Binding-site contacts:
Ligand atom C38 contacts residue GLY246 of chain 1.B at 3.3 Å.
Ligand atom N54 contacts residue GLY50 of chain 1.B at 3.1 Å (h-bond).
Ligand atom C27 contacts residue GLY246 of chain 1.B at 3.7 Å.
Ligand atom O49 contacts residue SER51 of chain 1.B at 3.5 Å.
Ligand atom C60 contacts residue TYR214 of chain 1.B at 3.7 Å (hydrophobic).
Ligand atom C43 contacts residue ARG251 of chain 1.B at 3.3 Å.
Ligand atom C3 contacts residue TYR87 of chain 1.B at 3.7 Å (hydrophobic).
Ligand atom C14 contacts residue PHE124 of chain 1.B at 3.7 Å (hydrophobic).
Ligand atom C43 contacts residue THR88 of chain 1.B at 3.5 Å.
Ligand atom N1 contacts residue THR247 of chain 1.B at 3.7 Å.
Ligand atom C21 contacts residue GLN28 of chain 1.B at 3.7 Å.
Ligand atom C56 contacts residue ASP244 of chain 1.B at 3.5 Å.
Ligand atom O49 contacts residue GLY50 of chain 1.B at 3.6 Å (h-bond).
Ligand atom O41 contacts residue THR88 of chain 1.B at 3.3 Å (h-bond).
Ligand atom C18 contacts residue TRP131 of chain 1.B at 3.5 Å (hydrophobic).
Ligand atom O49 contacts residue TYR87 of chain 1.B at 3.5 Å.
Ligand atom C67 contacts residue THR88 of chain 1.B at 3.5 Å.
Ligand atom C60 contacts residue GLY50 of chain 1.B at 3.4 Å.
Ligand atom O49 contacts residue ASP48 of chain 1.B at 2.6 Å (salt-bridge).
Ligand atom N1 contacts residue GLY246 of chain 1.B at 3.0 Å (h-bond).
Ligand atom C5 contacts residue GLY246 of chain 1.B at 3.6 Å.
Ligand atom N30 contacts residue THR248 of chain 1.B at 3.3 Å (h-bond).
Ligand atom C71 contacts residue TYR87 of chain 1.B at 3.7 Å (hydrophobic).
Ligand atom C5 contacts residue ASP48 of chain 1.B at 3.6 Å.
Ligand atom C16 contacts residue TYR87 of chain 1.B at 3.8 Å (hydrophobic).
Ligand atom C51 contacts residue THR247 of chain 1.B at 3.7 Å.
Ligand atom C51 contacts residue ASP244 of chain 1.B at 3.3 Å.
Ligand atom C62 contacts residue TYR214 of chain 1.B at 3.8 Å (hydrophobic).
Ligand atom C63 contacts residue PRO86 of chain 1.B at 3.4 Å (hydrophobic).
Ligand atom C71 contacts residue VAL85 of chain 1.B at 3.7 Å (hydrophobic).
Ligand atom C3 contacts residue GLY246 of chain 1.B at 3.7 Å.
Ligand atom C75 contacts residue TYR214 of chain 1.B at 3.6 Å (hydrophobic).
Ligand atom O41 contacts residue TYR87 of chain 1.B at 3.5 Å.
Ligand atom C47 contacts residue ASP48 of chain 1.B at 3.6 Å.
Ligand atom C18 contacts residue LEU46 of chain 1.B at 3.6 Å (hydrophobic).
Ligand atom C56 contacts residue GLY50 of chain 1.B at 3.5 Å.
Ligand atom N54 contacts residue ASP244 of chain 1.B at 2.9 Å (salt-bridge).
Ligand atom C65 contacts residue THR88 of chain 1.B at 3.8 Å.
Ligand atom C9 contacts residue GLY246 of chain 1.B at 3.4 Å.
Ligand atom C27 contacts residue THR248 of chain 1.B at 3.2 Å.

Sequence of chain 1.B:
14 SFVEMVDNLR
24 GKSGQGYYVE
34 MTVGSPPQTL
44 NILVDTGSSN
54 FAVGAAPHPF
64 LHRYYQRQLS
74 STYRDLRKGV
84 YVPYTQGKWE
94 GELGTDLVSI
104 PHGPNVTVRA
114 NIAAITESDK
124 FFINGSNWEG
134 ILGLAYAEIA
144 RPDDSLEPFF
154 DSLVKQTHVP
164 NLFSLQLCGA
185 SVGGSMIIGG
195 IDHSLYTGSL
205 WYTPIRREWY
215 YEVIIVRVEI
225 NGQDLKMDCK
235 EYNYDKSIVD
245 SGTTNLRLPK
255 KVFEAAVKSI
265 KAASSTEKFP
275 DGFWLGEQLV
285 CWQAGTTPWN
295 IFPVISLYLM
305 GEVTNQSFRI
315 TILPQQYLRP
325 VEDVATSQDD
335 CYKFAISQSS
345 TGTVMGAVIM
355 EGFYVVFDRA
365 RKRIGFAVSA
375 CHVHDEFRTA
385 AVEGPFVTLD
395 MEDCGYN

This protein binds this small molecule.
Small molecule (SMILES): COc1cc2cc(n1)NCCCCc1cccc(c1)C[C@@H]([C@H](O)CNCc1cccc(C(C)C)c1)NC2=O